Sequence of chain 1.B:
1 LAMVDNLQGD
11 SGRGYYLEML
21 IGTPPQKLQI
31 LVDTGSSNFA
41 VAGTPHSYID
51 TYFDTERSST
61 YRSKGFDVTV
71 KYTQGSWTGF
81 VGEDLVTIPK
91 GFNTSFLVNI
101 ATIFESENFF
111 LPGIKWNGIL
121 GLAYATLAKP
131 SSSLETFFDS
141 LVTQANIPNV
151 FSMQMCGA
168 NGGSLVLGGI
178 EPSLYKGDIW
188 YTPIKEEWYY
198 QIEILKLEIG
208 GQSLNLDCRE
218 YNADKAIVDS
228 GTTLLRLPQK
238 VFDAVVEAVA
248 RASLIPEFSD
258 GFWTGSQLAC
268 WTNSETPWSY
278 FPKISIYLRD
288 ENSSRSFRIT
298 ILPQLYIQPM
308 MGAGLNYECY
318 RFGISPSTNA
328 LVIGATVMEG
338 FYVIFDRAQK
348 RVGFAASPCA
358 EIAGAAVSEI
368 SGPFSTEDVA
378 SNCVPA

The small molecule below binds the protein below.
Small molecule (SMILES): Cc1cccc(CNC[C@@H](O)[C@H](Cc2ccccc2)NC(=O)C2=Cc3ccccc3Oc3ccccc32)c1

Binding-site contacts:
Ligand atom N12 contacts residue ASP226 of chain 1.B at 2.9 Å (salt-bridge).
Ligand atom C17 contacts residue TYR196 of chain 1.B at 3.6 Å (hydrophobic).
Ligand atom C37 contacts residue LEU31 of chain 1.B at 3.6 Å (hydrophobic).
Ligand atom C58 contacts residue ARG233 of chain 1.B at 3.6 Å.
Ligand atom C14 contacts residue TYR196 of chain 1.B at 3.6 Å (hydrophobic).
Ligand atom N1 contacts residue GLY228 of chain 1.B at 2.8 Å (h-bond).
Ligand atom C9 contacts residue ASP226 of chain 1.B at 3.4 Å.
Ligand atom C43 contacts residue TYR72 of chain 1.B at 3.5 Å (hydrophobic).
Ligand atom C23 contacts residue THR73 of chain 1.B at 3.5 Å.
Ligand atom C58 contacts residue THR73 of chain 1.B at 3.5 Å.
Ligand atom O60 contacts residue THR229 of chain 1.B at 3.6 Å.
Ligand atom C37 contacts residue TRP116 of chain 1.B at 3.6 Å (hydrophobic).
Ligand atom C17 contacts residue GLY35 of chain 1.B at 3.6 Å.
Ligand atom C3 contacts residue GLY228 of chain 1.B at 3.4 Å.
Ligand atom C31 contacts residue GLY228 of chain 1.B at 3.3 Å.
Ligand atom C21 contacts residue LYS71 of chain 1.B at 3.1 Å.
Ligand atom O46 contacts residue TYR72 of chain 1.B at 3.6 Å.
Ligand atom C56 contacts residue ARG233 of chain 1.B at 3.4 Å.
Ligand atom N12 contacts residue GLY35 of chain 1.B at 3.1 Å (h-bond).
Ligand atom C23 contacts residue TYR72 of chain 1.B at 3.7 Å (hydrophobic).
Ligand atom O7 contacts residue TYR72 of chain 1.B at 3.7 Å.
Ligand atom O60 contacts residue THR230 of chain 1.B at 3.1 Å (h-bond).
Ligand atom O7 contacts residue GLY35 of chain 1.B at 3.1 Å (h-bond).
Ligand atom C31 contacts residue ASP33 of chain 1.B at 3.7 Å.
Ligand atom O7 contacts residue ASP33 of chain 1.B at 2.8 Å (salt-bridge).
Ligand atom O7 contacts residue SER36 of chain 1.B at 3.6 Å.
Ligand atom C18 contacts residue GLY35 of chain 1.B at 3.1 Å.
Ligand atom C39 contacts residue PHE109 of chain 1.B at 3.5 Å (hydrophobic).
Ligand atom C5 contacts residue ASP33 of chain 1.B at 3.5 Å.
Ligand atom O46 contacts residue GLN74 of chain 1.B at 3.6 Å.
Ligand atom C18 contacts residue TYR196 of chain 1.B at 3.5 Å (hydrophobic).
Ligand atom C14 contacts residue GLY35 of chain 1.B at 3.4 Å.
Ligand atom C5 contacts residue GLY228 of chain 1.B at 3.7 Å.
Ligand atom C35 contacts residue LEU31 of chain 1.B at 3.5 Å (hydrophobic).
Ligand atom O46 contacts residue THR73 of chain 1.B at 3.1 Å.
Ligand atom C69 contacts residue THR230 of chain 1.B at 3.5 Å.
Ligand atom C21 contacts residue TYR72 of chain 1.B at 3.7 Å (hydrophobic).
Ligand atom C48 contacts residue THR73 of chain 1.B at 3.7 Å.
Ligand atom C25 contacts residue THR73 of chain 1.B at 3.3 Å.
Ligand atom C41 contacts residue PHE109 of chain 1.B at 3.5 Å (hydrophobic).